Sequence of chain 37.A:
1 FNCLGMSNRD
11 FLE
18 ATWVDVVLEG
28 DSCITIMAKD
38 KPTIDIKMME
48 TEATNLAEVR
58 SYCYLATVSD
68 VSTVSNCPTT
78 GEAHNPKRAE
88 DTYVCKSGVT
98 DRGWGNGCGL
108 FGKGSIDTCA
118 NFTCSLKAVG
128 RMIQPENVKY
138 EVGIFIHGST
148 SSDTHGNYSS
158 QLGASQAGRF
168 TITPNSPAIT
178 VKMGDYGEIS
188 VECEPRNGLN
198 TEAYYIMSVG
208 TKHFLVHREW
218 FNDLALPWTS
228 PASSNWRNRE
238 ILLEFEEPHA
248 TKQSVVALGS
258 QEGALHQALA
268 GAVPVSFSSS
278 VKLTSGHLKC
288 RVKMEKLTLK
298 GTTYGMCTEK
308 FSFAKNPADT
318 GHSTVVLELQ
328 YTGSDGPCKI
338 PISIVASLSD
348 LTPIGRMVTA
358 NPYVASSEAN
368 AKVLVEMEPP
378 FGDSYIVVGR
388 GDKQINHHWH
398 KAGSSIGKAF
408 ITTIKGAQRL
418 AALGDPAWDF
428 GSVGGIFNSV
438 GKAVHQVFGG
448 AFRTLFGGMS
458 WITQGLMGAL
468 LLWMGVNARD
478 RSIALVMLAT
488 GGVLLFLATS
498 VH

Sequence of chain 47.E:
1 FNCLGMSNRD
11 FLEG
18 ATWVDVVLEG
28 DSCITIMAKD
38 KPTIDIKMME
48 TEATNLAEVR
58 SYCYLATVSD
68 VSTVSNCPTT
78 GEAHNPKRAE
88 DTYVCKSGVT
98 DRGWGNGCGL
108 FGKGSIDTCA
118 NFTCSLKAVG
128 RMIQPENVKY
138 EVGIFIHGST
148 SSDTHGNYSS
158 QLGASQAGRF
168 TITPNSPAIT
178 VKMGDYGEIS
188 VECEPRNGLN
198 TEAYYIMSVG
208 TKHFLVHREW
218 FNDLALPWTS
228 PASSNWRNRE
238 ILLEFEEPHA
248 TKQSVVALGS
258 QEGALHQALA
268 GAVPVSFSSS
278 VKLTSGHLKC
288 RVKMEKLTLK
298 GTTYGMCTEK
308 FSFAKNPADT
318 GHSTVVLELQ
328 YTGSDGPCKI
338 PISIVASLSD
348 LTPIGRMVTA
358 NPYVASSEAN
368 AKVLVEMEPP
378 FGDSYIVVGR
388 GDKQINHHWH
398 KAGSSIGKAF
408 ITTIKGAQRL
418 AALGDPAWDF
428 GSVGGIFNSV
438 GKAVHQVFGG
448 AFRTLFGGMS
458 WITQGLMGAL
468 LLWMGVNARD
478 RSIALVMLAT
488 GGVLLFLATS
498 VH

A small-molecule ligand and the protein it binds are described below.
Small molecule (SMILES): CC(=O)N[C@@H]1[C@@H](O)[C@H](O)[C@@H](CO)O[C@H]1O

Binding-site contacts:
Ligand atom C8 contacts residue TYR90 of chain 47.E at 3.8 Å (hydrophobic).
Ligand atom C5 contacts residue ASN118 of chain 47.E at 3.6 Å.
Ligand atom C2 contacts residue ASN118 of chain 47.E at 2.5 Å.
Ligand atom O7 contacts residue SER66 of chain 47.E at 3.5 Å.
Ligand atom O5 contacts residue ASN118 of chain 47.E at 2.3 Å (h-bond).
Ligand atom C6 contacts residue THR120 of chain 47.E at 3.4 Å.
Ligand atom O6 contacts residue PHE119 of chain 47.E at 4.0 Å.
Ligand atom C7 contacts residue TYR90 of chain 47.E at 4.1 Å (hydrophobic).
Ligand atom O4 contacts residue THR300 of chain 37.A at 4.5 Å.
Ligand atom C1 contacts residue THR89 of chain 47.E at 4.4 Å.
Ligand atom C4 contacts residue ASN118 of chain 47.E at 4.2 Å.
Ligand atom C8 contacts residue ASN118 of chain 47.E at 4.4 Å.
Ligand atom C6 contacts residue THR89 of chain 47.E at 4.2 Å.
Ligand atom O7 contacts residue ASN118 of chain 47.E at 3.0 Å (h-bond).
Ligand atom C8 contacts residue ASP67 of chain 47.E at 4.0 Å.
Ligand atom C1 contacts residue ASN118 of chain 47.E at 1.4 Å.
Ligand atom O7 contacts residue ASP67 of chain 47.E at 3.5 Å (salt-bridge).
Ligand atom O5 contacts residue THR120 of chain 47.E at 3.4 Å (h-bond).
Ligand atom O6 contacts residue THR120 of chain 47.E at 2.5 Å (h-bond).
Ligand atom C7 contacts residue ASN118 of chain 47.E at 3.1 Å.
Ligand atom C5 contacts residue THR89 of chain 47.E at 4.2 Å.
Ligand atom C1 contacts residue SER66 of chain 47.E at 4.5 Å.
Ligand atom O5 contacts residue PHE119 of chain 47.E at 3.8 Å.
Ligand atom O5 contacts residue THR89 of chain 47.E at 4.3 Å.
Ligand atom C3 contacts residue ASN118 of chain 47.E at 3.8 Å.
Ligand atom N2 contacts residue TYR90 of chain 47.E at 4.4 Å.
Ligand atom C7 contacts residue ASP67 of chain 47.E at 3.9 Å.
Ligand atom N2 contacts residue ASN118 of chain 47.E at 2.9 Å (h-bond).
Ligand atom C5 contacts residue PHE119 of chain 47.E at 4.4 Å (hydrophobic).
Ligand atom O5 contacts residue SER66 of chain 47.E at 4.4 Å.
Ligand atom C5 contacts residue THR120 of chain 47.E at 4.0 Å.
Ligand atom C6 contacts residue PHE119 of chain 47.E at 3.8 Å (hydrophobic).